Binding-site contacts:
Ligand atom C2 contacts residue VAL294 of chain 1.A at 3.8 Å (hydrophobic).
Ligand atom C2 contacts residue NAJ1 of chain 1.E at 4.0 Å.
Ligand atom O1 contacts residue NAJ1 of chain 1.E at 3.0 Å.
Ligand atom C7 contacts residue PHE93 of chain 1.A at 3.6 Å (hydrophobic).
Ligand atom F2 contacts residue NAJ1 of chain 1.E at 2.8 Å.
Ligand atom O1 contacts residue HIS67 of chain 1.A at 3.1 Å (h-bond).
Ligand atom O1 contacts residue ZN1 of chain 1.C at 1.9 Å.
Ligand atom O1 contacts residue SER48 of chain 1.A at 2.5 Å (h-bond).
Ligand atom C1 contacts residue SER48 of chain 1.A at 3.4 Å.
Ligand atom C2 contacts residue SER48 of chain 1.A at 4.0 Å.
Ligand atom F3 contacts residue VAL294 of chain 1.A at 3.4 Å.
Ligand atom F3 contacts residue LEU116 of chain 1.A at 3.8 Å.
Ligand atom F6 contacts residue SER48 of chain 1.A at 3.2 Å.
Ligand atom C3 contacts residue VAL294 of chain 1.A at 3.6 Å (hydrophobic).
Ligand atom C4 contacts residue LEU57 of chain 1.A at 3.8 Å (hydrophobic).
Ligand atom C4 contacts residue LEU116 of chain 1.A at 3.7 Å (hydrophobic).
Ligand atom O1 contacts residue CYS46 of chain 1.A at 3.4 Å (h-bond).
Ligand atom F6 contacts residue LEU141 of chain 1.A at 3.2 Å.
Ligand atom F6 contacts residue HIS67 of chain 1.A at 3.3 Å.
Ligand atom C7 contacts residue CYS174 of chain 1.A at 3.6 Å (hydrophobic).
Ligand atom C5 contacts residue LEU141 of chain 1.A at 3.8 Å (hydrophobic).
Ligand atom F5 contacts residue LEU57 of chain 1.A at 3.2 Å.
Ligand atom C7 contacts residue HIS67 of chain 1.A at 3.5 Å.
Ligand atom F5 contacts residue LEU141 of chain 1.A at 3.4 Å.
Ligand atom F4 contacts residue LEU116 of chain 1.A at 4.0 Å.
Ligand atom F3 contacts residue ILE318 of chain 1.A at 3.5 Å.
Ligand atom C3 contacts residue LEU116 of chain 1.A at 3.6 Å (hydrophobic).
Ligand atom C7 contacts residue ZN1 of chain 1.C at 2.9 Å.
Ligand atom F5 contacts residue PHE140 of chain 1.A at 3.3 Å.
Ligand atom F3 contacts residue LEU309 of chain 1.B at 3.6 Å.
Ligand atom F2 contacts residue ILE318 of chain 1.A at 3.7 Å.
Ligand atom C1 contacts residue PHE93 of chain 1.A at 4.0 Å (hydrophobic).
Ligand atom F2 contacts residue VAL294 of chain 1.A at 3.8 Å.
Ligand atom O1 contacts residue CYS174 of chain 1.A at 3.4 Å (h-bond).
Ligand atom C7 contacts residue SER48 of chain 1.A at 3.4 Å.
Ligand atom C7 contacts residue NAJ1 of chain 1.E at 3.4 Å.
Ligand atom C6 contacts residue LEU141 of chain 1.A at 3.7 Å (hydrophobic).
Ligand atom F4 contacts residue LEU57 of chain 1.A at 3.3 Å.
Ligand atom C6 contacts residue SER48 of chain 1.A at 3.5 Å.
Ligand atom C5 contacts residue LEU57 of chain 1.A at 3.5 Å (hydrophobic).

A protein and the small-molecule ligand that binds it are described below.
Small molecule (SMILES): OCc1c(F)c(F)c(F)c(F)c1F

Sequence of chain 1.B:
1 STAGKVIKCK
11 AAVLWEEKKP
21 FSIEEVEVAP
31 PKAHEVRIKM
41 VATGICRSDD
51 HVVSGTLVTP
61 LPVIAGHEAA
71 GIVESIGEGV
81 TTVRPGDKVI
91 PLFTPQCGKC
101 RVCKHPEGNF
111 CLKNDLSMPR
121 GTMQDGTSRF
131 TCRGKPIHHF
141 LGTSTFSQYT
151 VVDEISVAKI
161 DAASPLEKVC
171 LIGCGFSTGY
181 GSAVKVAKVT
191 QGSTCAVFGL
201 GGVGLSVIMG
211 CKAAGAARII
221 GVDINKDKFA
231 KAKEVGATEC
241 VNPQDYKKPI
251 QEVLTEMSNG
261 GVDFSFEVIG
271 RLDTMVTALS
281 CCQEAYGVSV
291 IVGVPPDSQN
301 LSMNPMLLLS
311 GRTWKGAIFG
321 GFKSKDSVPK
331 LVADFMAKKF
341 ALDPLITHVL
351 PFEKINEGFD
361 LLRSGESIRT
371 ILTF

Sequence of chain 1.A:
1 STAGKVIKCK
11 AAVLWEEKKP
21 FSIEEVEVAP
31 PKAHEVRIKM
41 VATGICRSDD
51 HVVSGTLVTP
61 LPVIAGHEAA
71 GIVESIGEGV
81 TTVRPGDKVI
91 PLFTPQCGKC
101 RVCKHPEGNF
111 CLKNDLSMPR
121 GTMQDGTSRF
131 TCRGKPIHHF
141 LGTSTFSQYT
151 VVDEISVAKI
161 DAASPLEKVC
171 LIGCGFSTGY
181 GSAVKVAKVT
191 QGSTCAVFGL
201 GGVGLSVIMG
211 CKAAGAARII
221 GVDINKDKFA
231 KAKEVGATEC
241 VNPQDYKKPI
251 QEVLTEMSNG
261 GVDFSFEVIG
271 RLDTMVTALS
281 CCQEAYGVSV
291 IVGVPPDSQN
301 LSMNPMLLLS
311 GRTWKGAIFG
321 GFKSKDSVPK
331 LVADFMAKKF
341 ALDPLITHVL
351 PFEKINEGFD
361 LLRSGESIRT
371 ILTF